Sequence of chain 1.D:
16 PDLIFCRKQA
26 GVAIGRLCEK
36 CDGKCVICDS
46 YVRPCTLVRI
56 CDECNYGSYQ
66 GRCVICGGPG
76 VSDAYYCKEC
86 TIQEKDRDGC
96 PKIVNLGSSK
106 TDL

Binding-site contacts:
Ligand atom O1 contacts residue LYS35 of chain 1.D at 3.4 Å.
Ligand atom C contacts residue LYS35 of chain 1.D at 3.4 Å.
Ligand atom C25 contacts residue GLY38 of chain 1.D at 4.0 Å.
Ligand atom C25 contacts residue ARG622 of chain 1.C at 4.0 Å.
Ligand atom C2 contacts residue ILE70 of chain 1.D at 3.7 Å (hydrophobic).
Ligand atom O2 contacts residue VAL662 of chain 1.C at 3.8 Å.
Ligand atom C26 contacts residue HIS617 of chain 1.C at 3.5 Å.
Ligand atom C3 contacts residue CYS36 of chain 1.D at 3.4 Å (hydrophobic).
Ligand atom N1 contacts residue TYR46 of chain 1.D at 3.8 Å.
Ligand atom O contacts residue LYS39 of chain 1.D at 3.1 Å.
Ligand atom C contacts residue CYS36 of chain 1.D at 2.9 Å (hydrophobic).
Ligand atom O4 contacts residue TYR46 of chain 1.D at 3.3 Å.
Ligand atom O3 contacts residue TYR46 of chain 1.D at 4.0 Å.
Ligand atom C7 contacts residue LYS35 of chain 1.D at 4.0 Å.
Ligand atom C6 contacts residue LYS35 of chain 1.D at 3.5 Å.
Ligand atom C20 contacts residue ARG622 of chain 1.C at 3.5 Å.
Ligand atom C18 contacts residue LEU614 of chain 1.C at 3.8 Å (hydrophobic).
Ligand atom C25 contacts residue LYS619 of chain 1.C at 3.5 Å.
Ligand atom C17 contacts residue CYS659 of chain 1.C at 3.9 Å (hydrophobic).
Ligand atom C19 contacts residue VAL662 of chain 1.C at 4.0 Å (hydrophobic).
Ligand atom C8 contacts residue LYS35 of chain 1.D at 3.6 Å.
Ligand atom C14 contacts residue TYR46 of chain 1.D at 3.9 Å (hydrophobic).
Ligand atom C21 contacts residue ARG622 of chain 1.C at 3.8 Å.
Ligand atom C2 contacts residue LYS39 of chain 1.D at 4.0 Å.
Ligand atom C2 contacts residue CYS36 of chain 1.D at 1.8 Å (hydrophobic).
Ligand atom C17 contacts residue VAL658 of chain 1.C at 3.8 Å (hydrophobic).
Ligand atom C23 contacts residue VAL626 of chain 1.C at 3.9 Å (hydrophobic).
Ligand atom O contacts residue CYS36 of chain 1.D at 3.9 Å.
Ligand atom C24 contacts residue ARG622 of chain 1.C at 3.8 Å.
Ligand atom C19 contacts residue LEU614 of chain 1.C at 3.8 Å (hydrophobic).
Ligand atom C9 contacts residue TYR46 of chain 1.D at 3.6 Å (hydrophobic).
Ligand atom C8 contacts residue TYR46 of chain 1.D at 4.0 Å (hydrophobic).
Ligand atom C16 contacts residue VAL658 of chain 1.C at 3.9 Å (hydrophobic).
Ligand atom O4 contacts residue ARG622 of chain 1.C at 2.9 Å (salt-bridge).
Ligand atom C1 contacts residue CYS36 of chain 1.D at 2.7 Å (hydrophobic).
Ligand atom C25 contacts residue TYR46 of chain 1.D at 3.9 Å (hydrophobic).
Ligand atom C20 contacts residue LEU614 of chain 1.C at 3.3 Å (hydrophobic).
Ligand atom C24 contacts residue TYR46 of chain 1.D at 3.5 Å (hydrophobic).
Ligand atom N contacts residue LEU614 of chain 1.C at 3.1 Å (h-bond).
Ligand atom C18 contacts residue LYS615 of chain 1.C at 3.5 Å.

This protein binds this small molecule.
Small molecule (SMILES): CNC(=O)O[C@@H](C)/C=C\C(=O)NC1CCC(C/C=C(C)/C=C/[C@@H]2C[C@@](C)(O)CC(C)(C)O2)CC1

Sequence of chain 1.C:
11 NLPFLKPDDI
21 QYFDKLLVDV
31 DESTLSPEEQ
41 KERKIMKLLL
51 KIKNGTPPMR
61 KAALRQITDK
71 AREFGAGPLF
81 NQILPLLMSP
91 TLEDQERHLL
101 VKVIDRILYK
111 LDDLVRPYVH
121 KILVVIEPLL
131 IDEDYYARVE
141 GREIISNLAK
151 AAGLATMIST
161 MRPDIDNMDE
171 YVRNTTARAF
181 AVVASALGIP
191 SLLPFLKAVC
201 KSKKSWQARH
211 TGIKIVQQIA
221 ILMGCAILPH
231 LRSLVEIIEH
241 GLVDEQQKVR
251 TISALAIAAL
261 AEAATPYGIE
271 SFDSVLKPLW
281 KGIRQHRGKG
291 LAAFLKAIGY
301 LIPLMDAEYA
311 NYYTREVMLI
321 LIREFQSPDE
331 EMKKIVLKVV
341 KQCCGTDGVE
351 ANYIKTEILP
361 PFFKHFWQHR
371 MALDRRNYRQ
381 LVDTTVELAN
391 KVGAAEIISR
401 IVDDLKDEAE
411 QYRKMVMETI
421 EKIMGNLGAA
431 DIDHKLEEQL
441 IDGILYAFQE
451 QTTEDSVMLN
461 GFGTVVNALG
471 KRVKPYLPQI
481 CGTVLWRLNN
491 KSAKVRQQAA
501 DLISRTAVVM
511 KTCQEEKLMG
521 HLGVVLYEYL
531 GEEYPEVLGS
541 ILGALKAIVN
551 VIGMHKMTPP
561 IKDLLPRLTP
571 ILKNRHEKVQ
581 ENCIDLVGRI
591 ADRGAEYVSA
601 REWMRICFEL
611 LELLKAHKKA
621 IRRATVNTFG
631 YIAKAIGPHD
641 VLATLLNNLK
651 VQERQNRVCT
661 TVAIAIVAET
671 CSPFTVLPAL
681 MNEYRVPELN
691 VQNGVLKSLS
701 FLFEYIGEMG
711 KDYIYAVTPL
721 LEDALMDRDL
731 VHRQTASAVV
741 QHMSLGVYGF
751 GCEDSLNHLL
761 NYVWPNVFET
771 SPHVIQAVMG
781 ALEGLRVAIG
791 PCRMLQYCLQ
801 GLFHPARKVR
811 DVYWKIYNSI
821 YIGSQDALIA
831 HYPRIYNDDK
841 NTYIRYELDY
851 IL